Binding-site contacts:
Ligand atom C3 contacts residue ASN234 of chain 1.A at 3.8 Å.
Ligand atom O5 contacts residue ASN234 of chain 1.A at 2.4 Å (h-bond).
Ligand atom C5 contacts residue THR108 of chain 1.A at 3.9 Å.
Ligand atom O6 contacts residue THR108 of chain 1.A at 3.1 Å.
Ligand atom C1 contacts residue ASN234 of chain 1.A at 1.4 Å.
Ligand atom O5 contacts residue THR108 of chain 1.A at 3.5 Å.
Ligand atom C8 contacts residue ASN234 of chain 1.A at 4.2 Å.
Ligand atom C5 contacts residue THR236 of chain 1.A at 4.2 Å.
Ligand atom C1 contacts residue THR108 of chain 1.A at 4.3 Å.
Ligand atom O7 contacts residue ASN234 of chain 1.A at 2.9 Å (h-bond).
Ligand atom C1 contacts residue THR236 of chain 1.A at 3.9 Å.
Ligand atom O5 contacts residue THR236 of chain 1.A at 4.2 Å.
Ligand atom N2 contacts residue ASN234 of chain 1.A at 2.9 Å (h-bond).
Ligand atom C6 contacts residue THR108 of chain 1.A at 3.4 Å.
Ligand atom C2 contacts residue ASN234 of chain 1.A at 2.5 Å.
Ligand atom C7 contacts residue ASN234 of chain 1.A at 3.1 Å.
Ligand atom C5 contacts residue ASN234 of chain 1.A at 3.7 Å.
Ligand atom O6 contacts residue THR236 of chain 1.A at 4.2 Å.
Ligand atom C4 contacts residue ASN234 of chain 1.A at 4.2 Å.

Sequence of chain 1.A:
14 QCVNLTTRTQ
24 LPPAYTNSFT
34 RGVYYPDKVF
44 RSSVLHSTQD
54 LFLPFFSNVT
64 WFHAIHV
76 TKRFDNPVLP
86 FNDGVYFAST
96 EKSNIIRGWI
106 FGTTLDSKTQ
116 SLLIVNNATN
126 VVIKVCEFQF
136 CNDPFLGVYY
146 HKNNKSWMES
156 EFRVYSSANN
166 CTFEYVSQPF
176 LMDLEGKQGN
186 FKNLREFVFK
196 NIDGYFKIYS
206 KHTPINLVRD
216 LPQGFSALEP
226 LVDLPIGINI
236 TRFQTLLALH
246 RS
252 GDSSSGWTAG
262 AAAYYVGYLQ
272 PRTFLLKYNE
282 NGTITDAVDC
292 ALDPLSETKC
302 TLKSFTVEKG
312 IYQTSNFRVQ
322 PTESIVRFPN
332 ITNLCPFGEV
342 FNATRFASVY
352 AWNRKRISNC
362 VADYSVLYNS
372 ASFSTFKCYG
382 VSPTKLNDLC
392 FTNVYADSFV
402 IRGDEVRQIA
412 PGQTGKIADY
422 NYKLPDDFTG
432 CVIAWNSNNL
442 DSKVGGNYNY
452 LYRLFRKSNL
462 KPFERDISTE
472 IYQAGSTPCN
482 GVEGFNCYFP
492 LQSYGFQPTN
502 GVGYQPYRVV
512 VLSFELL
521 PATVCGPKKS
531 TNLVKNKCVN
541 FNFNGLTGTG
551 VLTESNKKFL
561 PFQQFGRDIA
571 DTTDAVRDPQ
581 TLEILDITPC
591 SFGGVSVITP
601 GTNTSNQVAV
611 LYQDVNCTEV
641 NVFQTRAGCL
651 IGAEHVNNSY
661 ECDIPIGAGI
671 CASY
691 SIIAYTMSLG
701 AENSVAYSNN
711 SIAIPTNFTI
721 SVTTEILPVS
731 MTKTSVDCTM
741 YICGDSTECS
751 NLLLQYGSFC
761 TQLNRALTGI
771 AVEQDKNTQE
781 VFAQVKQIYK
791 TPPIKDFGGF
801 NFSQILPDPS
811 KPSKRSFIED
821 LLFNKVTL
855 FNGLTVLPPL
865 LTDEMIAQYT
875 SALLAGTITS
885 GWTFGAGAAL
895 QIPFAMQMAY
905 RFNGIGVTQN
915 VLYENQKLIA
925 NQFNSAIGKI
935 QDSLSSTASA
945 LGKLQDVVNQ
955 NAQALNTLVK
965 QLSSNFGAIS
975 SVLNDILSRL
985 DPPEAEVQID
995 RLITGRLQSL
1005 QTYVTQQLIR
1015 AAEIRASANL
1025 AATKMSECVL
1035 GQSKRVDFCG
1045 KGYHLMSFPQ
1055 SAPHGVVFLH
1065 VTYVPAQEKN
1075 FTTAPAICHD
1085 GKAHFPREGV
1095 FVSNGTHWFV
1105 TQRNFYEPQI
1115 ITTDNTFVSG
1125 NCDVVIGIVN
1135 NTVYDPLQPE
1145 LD

This protein binds this small molecule.
Small molecule (SMILES): CC(=O)N[C@H]1[C@H](O[C@H]2[C@H](O)[C@@H](NC(C)=O)CO[C@@H]2CO)O[C@H](CO)[C@@H](O)[C@@H]1O